Binding-site contacts:
Ligand atom C7 contacts residue ASN118 of chain 57.A at 3.4 Å.
Ligand atom N2 contacts residue ASN118 of chain 57.A at 2.9 Å (h-bond).
Ligand atom C8 contacts residue SER66 of chain 57.A at 3.3 Å.
Ligand atom N2 contacts residue ASP67 of chain 57.A at 4.5 Å.
Ligand atom C5 contacts residue ASN118 of chain 57.A at 3.6 Å.
Ligand atom C1 contacts residue THR89 of chain 57.A at 4.2 Å.
Ligand atom O5 contacts residue ASN118 of chain 57.A at 2.4 Å (h-bond).
Ligand atom C5 contacts residue THR89 of chain 57.A at 4.5 Å.
Ligand atom O6 contacts residue THR89 of chain 57.A at 4.0 Å.
Ligand atom C5 contacts residue THR120 of chain 57.A at 4.0 Å.
Ligand atom O7 contacts residue ASN118 of chain 57.A at 4.3 Å.
Ligand atom C4 contacts residue ASN118 of chain 57.A at 4.2 Å.
Ligand atom O5 contacts residue THR120 of chain 57.A at 3.2 Å (h-bond).
Ligand atom C2 contacts residue ASN118 of chain 57.A at 2.4 Å.
Ligand atom C7 contacts residue TYR90 of chain 57.A at 4.2 Å (hydrophobic).
Ligand atom C1 contacts residue THR120 of chain 57.A at 4.4 Å.
Ligand atom O6 contacts residue PHE119 of chain 57.A at 3.0 Å (h-bond).
Ligand atom O7 contacts residue ASP67 of chain 57.A at 2.8 Å (salt-bridge).
Ligand atom O6 contacts residue THR120 of chain 57.A at 3.1 Å (h-bond).
Ligand atom C6 contacts residue THR120 of chain 57.A at 3.4 Å.
Ligand atom C6 contacts residue PHE119 of chain 57.A at 4.2 Å (hydrophobic).
Ligand atom C8 contacts residue ASN118 of chain 57.A at 3.6 Å.
Ligand atom O7 contacts residue TYR90 of chain 57.A at 3.8 Å.
Ligand atom C7 contacts residue ASP67 of chain 57.A at 3.3 Å.
Ligand atom N2 contacts residue TYR90 of chain 57.A at 4.2 Å.
Ligand atom O5 contacts residue THR89 of chain 57.A at 4.5 Å.
Ligand atom O5 contacts residue PHE119 of chain 57.A at 4.1 Å.
Ligand atom C1 contacts residue ASN118 of chain 57.A at 1.4 Å.
Ligand atom C3 contacts residue ASN118 of chain 57.A at 3.8 Å.
Ligand atom C8 contacts residue ASP67 of chain 57.A at 3.3 Å.

Sequence of chain 57.A:
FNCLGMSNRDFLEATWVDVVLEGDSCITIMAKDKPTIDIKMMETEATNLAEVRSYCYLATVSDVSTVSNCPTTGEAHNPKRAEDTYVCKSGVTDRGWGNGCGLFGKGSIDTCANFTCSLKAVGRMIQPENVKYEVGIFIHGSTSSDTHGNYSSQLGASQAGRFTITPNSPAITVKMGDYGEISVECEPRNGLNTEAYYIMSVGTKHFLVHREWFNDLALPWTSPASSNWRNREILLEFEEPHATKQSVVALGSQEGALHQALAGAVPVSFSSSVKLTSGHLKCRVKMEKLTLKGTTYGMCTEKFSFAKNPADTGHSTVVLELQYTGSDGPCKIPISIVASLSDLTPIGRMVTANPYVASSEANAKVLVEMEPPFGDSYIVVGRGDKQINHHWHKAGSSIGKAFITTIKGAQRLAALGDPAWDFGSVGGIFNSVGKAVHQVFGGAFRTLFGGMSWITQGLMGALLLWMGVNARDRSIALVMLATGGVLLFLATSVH

A protein and the small-molecule ligand that binds it are described below.
Small molecule (SMILES): CC(=O)N[C@@H]1[C@@H](O)[C@H](O)[C@@H](CO)O[C@H]1O